Binding-site contacts:
Ligand atom O6 contacts residue GLU123 of chain 1.A at 3.5 Å.
Ligand atom C8 contacts residue ASN143 of chain 1.A at 4.2 Å.
Ligand atom C2 contacts residue ASN143 of chain 1.A at 2.3 Å.
Ligand atom C8 contacts residue THR144 of chain 1.A at 3.5 Å.
Ligand atom C3 contacts residue ASN143 of chain 1.A at 3.7 Å.
Ligand atom O5 contacts residue GLU122 of chain 1.A at 4.0 Å.
Ligand atom O7 contacts residue ASN143 of chain 1.A at 3.5 Å (h-bond).
Ligand atom O4 contacts residue GLN169 of chain 1.A at 4.5 Å.
Ligand atom O6 contacts residue LYS173 of chain 1.A at 3.6 Å.
Ligand atom C5 contacts residue VAL124 of chain 1.A at 4.3 Å (hydrophobic).
Ligand atom O5 contacts residue ASN143 of chain 1.A at 2.4 Å (h-bond).
Ligand atom C7 contacts residue THR144 of chain 1.A at 4.3 Å.
Ligand atom C1 contacts residue ASN143 of chain 1.A at 1.4 Å.
Ligand atom C3 contacts residue GLN169 of chain 1.A at 3.9 Å.
Ligand atom C1 contacts residue VAL124 of chain 1.A at 4.2 Å (hydrophobic).
Ligand atom C1 contacts residue GLU122 of chain 1.A at 3.8 Å.
Ligand atom C6 contacts residue VAL124 of chain 1.A at 4.1 Å (hydrophobic).
Ligand atom C2 contacts residue GLU122 of chain 1.A at 4.2 Å.
Ligand atom N2 contacts residue ASN143 of chain 1.A at 2.8 Å (h-bond).
Ligand atom C2 contacts residue GLN169 of chain 1.A at 4.4 Å.
Ligand atom O5 contacts residue GLU123 of chain 1.A at 3.3 Å.
Ligand atom C7 contacts residue ASN143 of chain 1.A at 3.3 Å.
Ligand atom C5 contacts residue GLN169 of chain 1.A at 4.1 Å.
Ligand atom C1 contacts residue GLN169 of chain 1.A at 4.1 Å.
Ligand atom C4 contacts residue ASN143 of chain 1.A at 4.1 Å.
Ligand atom C6 contacts residue GLU123 of chain 1.A at 3.6 Å.
Ligand atom C4 contacts residue GLN169 of chain 1.A at 4.4 Å.
Ligand atom N2 contacts residue THR144 of chain 1.A at 4.2 Å.
Ligand atom O7 contacts residue GLU122 of chain 1.A at 4.2 Å.
Ligand atom C5 contacts residue GLU123 of chain 1.A at 4.3 Å.
Ligand atom C1 contacts residue GLU123 of chain 1.A at 4.1 Å.
Ligand atom O5 contacts residue VAL124 of chain 1.A at 3.4 Å (h-bond).
Ligand atom C5 contacts residue ASN143 of chain 1.A at 3.6 Å.
Ligand atom O6 contacts residue VAL124 of chain 1.A at 3.2 Å (h-bond).

This small molecule binds to this protein.
Small molecule (SMILES): CC(=O)N[C@@H]1[C@@H](O)[C@H](O)[C@@H](CO)O[C@H]1O

Sequence of chain 1.A:
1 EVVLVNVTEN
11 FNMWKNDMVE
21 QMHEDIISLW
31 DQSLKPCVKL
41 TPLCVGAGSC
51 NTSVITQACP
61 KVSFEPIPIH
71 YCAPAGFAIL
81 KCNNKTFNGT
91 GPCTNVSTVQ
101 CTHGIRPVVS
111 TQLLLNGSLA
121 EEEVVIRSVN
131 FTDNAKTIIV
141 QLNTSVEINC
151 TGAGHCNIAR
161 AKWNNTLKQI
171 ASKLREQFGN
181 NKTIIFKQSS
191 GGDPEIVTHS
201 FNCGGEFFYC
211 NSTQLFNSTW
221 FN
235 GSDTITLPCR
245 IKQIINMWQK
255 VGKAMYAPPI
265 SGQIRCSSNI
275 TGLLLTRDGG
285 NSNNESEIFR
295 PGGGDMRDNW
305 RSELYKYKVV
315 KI